Binding-site contacts:
Ligand atom CE2 contacts residue LEU13 of chain 3.EA at 3.6 Å (hydrophobic).
Ligand atom CB contacts residue GLU17 of chain 3.EA at 3.4 Å.
Ligand atom CA contacts residue TYR14 of chain 1.CA at 4.2 Å (hydrophobic).
Ligand atom OH contacts residue GLU17 of chain 1.CA at 2.8 Å (salt-bridge).
Ligand atom CE3 contacts residue TYR14 of chain 3.EA at 4.0 Å (hydrophobic).
Ligand atom CE3 contacts residue TYR14 of chain 1.CA at 4.0 Å (hydrophobic).
Ligand atom CD1 contacts residue GLU17 of chain 3.EA at 4.1 Å.
Ligand atom NZ contacts residue TYR14 of chain 1.CA at 2.9 Å (h-bond).
Ligand atom CD1 contacts residue LEU13 of chain 3.EA at 4.2 Å (hydrophobic).
Ligand atom CE3 contacts residue LEU13 of chain 3.EA at 3.7 Å (hydrophobic).
Ligand atom NZ contacts residue GLU17 of chain 3.EA at 3.2 Å (salt-bridge).
Ligand atom CD1 contacts residue TYR14 of chain 1.CA at 3.6 Å (hydrophobic).
Ligand atom CB contacts residue TYR14 of chain 3.EA at 3.8 Å (hydrophobic).
Ligand atom CZ3 contacts residue LEU13 of chain 3.EA at 3.8 Å (hydrophobic).
Ligand atom CH2 contacts residue GLU17 of chain 1.CA at 3.5 Å.
Ligand atom CZ3 contacts residue TYR14 of chain 1.CA at 4.1 Å (hydrophobic).
Ligand atom CG contacts residue LEU13 of chain 3.EA at 3.6 Å (hydrophobic).
Ligand atom CH2 contacts residue LEU13 of chain 3.EA at 3.8 Å (hydrophobic).
Ligand atom OH contacts residue TYR14 of chain 3.EA at 4.2 Å.
Ligand atom CG contacts residue GLU17 of chain 3.EA at 4.2 Å.
Ligand atom CA contacts residue GLU17 of chain 3.EA at 3.4 Å.
Ligand atom CD2 contacts residue LEU13 of chain 3.EA at 3.5 Å (hydrophobic).
Ligand atom NE1 contacts residue LEU13 of chain 1.CA at 4.2 Å.
Ligand atom CD2 contacts residue TYR14 of chain 1.CA at 3.7 Å (hydrophobic).
Ligand atom CE2 contacts residue LEU13 of chain 1.CA at 4.3 Å (hydrophobic).
Ligand atom CZ2 contacts residue LEU13 of chain 3.EA at 3.7 Å (hydrophobic).
Ligand atom CB contacts residue LEU13 of chain 3.EA at 3.6 Å (hydrophobic).
Ligand atom NE1 contacts residue TYR14 of chain 1.CA at 3.7 Å.
Ligand atom CZ2 contacts residue TYR14 of chain 1.CA at 3.5 Å (hydrophobic).
Ligand atom CE2 contacts residue TYR14 of chain 1.CA at 3.5 Å (hydrophobic).
Ligand atom NE1 contacts residue LEU13 of chain 3.EA at 4.2 Å.
Ligand atom CH2 contacts residue TYR14 of chain 1.CA at 3.6 Å (hydrophobic).
Ligand atom CZ3 contacts residue GLU17 of chain 1.CA at 3.6 Å.
Ligand atom CH2 contacts residue LEU13 of chain 1.CA at 4.3 Å (hydrophobic).
Ligand atom CZ2 contacts residue LEU13 of chain 1.CA at 3.9 Å (hydrophobic).
Ligand atom CG contacts residue TYR14 of chain 1.CA at 4.0 Å (hydrophobic).
Ligand atom NZ contacts residue TYR14 of chain 3.EA at 4.2 Å.
Ligand atom CA contacts residue TYR14 of chain 3.EA at 3.1 Å (hydrophobic).

Sequence of chain 1.CA:
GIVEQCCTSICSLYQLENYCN

Sequence of chain 3.EA:
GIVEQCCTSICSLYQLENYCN

This small molecule binds to this protein.
Small molecule (SMILES): NCCc1c[nH]c2ccc(O)cc12